Binding-site contacts:
Ligand atom C4' contacts residue ARG412 of chain 17.A at 4.4 Å.
Ligand atom O3' contacts residue ARG412 of chain 17.A at 4.3 Å.
Ligand atom C3' contacts residue VAL47 of chain 17.A at 4.0 Å (hydrophobic).
Ligand atom C4' contacts residue VAL47 of chain 17.A at 4.1 Å (hydrophobic).
Ligand atom OP1 contacts residue ARG412 of chain 17.A at 3.8 Å.
Ligand atom C1' contacts residue ASN414 of chain 17.A at 4.1 Å.
Ligand atom C2' contacts residue VAL47 of chain 17.A at 4.3 Å (hydrophobic).
Ligand atom C3' contacts residue ASN414 of chain 17.A at 4.5 Å.
Ligand atom O5' contacts residue ARG412 of chain 17.A at 3.1 Å (salt-bridge).
Ligand atom P contacts residue ARG412 of chain 17.A at 2.7 Å.
Ligand atom C5' contacts residue ASN414 of chain 17.A at 3.3 Å.
Ligand atom OP2 contacts residue ARG18 of chain 16.C at 3.7 Å.
Ligand atom C4' contacts residue ASN414 of chain 17.A at 3.0 Å.
Ligand atom OP1 contacts residue ARG18 of chain 16.C at 4.0 Å.
Ligand atom O4' contacts residue ASN414 of chain 17.A at 2.9 Å (h-bond).
Ligand atom P contacts residue LYS21 of chain 16.C at 3.4 Å.
Ligand atom OP1 contacts residue LYS21 of chain 16.C at 3.9 Å.
Ligand atom OP2 contacts residue LYS21 of chain 16.C at 2.7 Å (salt-bridge).
Ligand atom O3' contacts residue VAL47 of chain 17.A at 3.1 Å.
Ligand atom C5' contacts residue ARG412 of chain 17.A at 3.0 Å.
Ligand atom OP2 contacts residue ARG412 of chain 17.A at 1.4 Å (salt-bridge).

Sequence of chain 16.C:
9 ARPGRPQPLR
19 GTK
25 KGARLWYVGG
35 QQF

A protein and the small-molecule ligand that binds it are described below.
Small molecule (SMILES): Nc1ccn([C@H]2C[C@H](O)[C@@H](COP(=O)(O)O)O2)c(=O)n1

Sequence of chain 17.A:
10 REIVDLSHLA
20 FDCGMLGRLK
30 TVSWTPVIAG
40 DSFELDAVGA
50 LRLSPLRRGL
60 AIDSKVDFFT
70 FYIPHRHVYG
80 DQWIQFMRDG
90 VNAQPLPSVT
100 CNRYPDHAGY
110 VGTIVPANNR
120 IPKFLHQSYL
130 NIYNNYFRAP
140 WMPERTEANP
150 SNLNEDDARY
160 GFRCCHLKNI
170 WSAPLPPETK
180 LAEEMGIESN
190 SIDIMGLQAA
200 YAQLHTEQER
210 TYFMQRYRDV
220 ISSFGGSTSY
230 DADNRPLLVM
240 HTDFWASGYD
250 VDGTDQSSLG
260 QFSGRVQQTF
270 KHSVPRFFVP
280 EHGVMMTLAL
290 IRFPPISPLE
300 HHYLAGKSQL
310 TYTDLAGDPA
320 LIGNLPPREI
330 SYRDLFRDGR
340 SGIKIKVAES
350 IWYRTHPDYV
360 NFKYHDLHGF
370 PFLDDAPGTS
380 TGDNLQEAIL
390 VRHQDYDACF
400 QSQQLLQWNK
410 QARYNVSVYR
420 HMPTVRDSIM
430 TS